Sequence of chain 1.A:
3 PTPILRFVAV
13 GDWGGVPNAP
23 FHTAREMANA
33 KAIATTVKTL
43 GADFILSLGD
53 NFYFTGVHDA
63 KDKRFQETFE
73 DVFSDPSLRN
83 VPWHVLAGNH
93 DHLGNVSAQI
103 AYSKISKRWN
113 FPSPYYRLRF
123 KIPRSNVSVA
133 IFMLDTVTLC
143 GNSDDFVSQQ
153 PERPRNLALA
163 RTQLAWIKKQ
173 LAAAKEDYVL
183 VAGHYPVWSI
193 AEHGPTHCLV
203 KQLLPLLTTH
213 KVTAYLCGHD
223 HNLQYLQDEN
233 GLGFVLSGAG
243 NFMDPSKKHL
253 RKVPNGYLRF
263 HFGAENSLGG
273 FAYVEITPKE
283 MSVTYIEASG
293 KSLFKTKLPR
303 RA

A small-molecule ligand and the protein it binds are described below.
Small molecule (SMILES): CNCc1nn(C)c2ccccc12

Binding-site contacts:
Ligand atom CAL contacts residue DMS1 of chain 1.E at 3.6 Å.
Ligand atom CAM contacts residue PHE148 of chain 1.A at 3.4 Å (hydrophobic).
Ligand atom NAB contacts residue PHE148 of chain 1.A at 4.2 Å.
Ligand atom CAC contacts residue ASP147 of chain 1.A at 3.5 Å.
Ligand atom CAL contacts residue ASP147 of chain 1.A at 3.5 Å.
Ligand atom CAD contacts residue ASP147 of chain 1.A at 4.2 Å.
Ligand atom CAJ contacts residue VAL149 of chain 1.A at 4.0 Å (hydrophobic).
Ligand atom NAE contacts residue PHE148 of chain 1.A at 3.8 Å.
Ligand atom CAM contacts residue ASP147 of chain 1.A at 4.1 Å.
Ligand atom CAL contacts residue VAL149 of chain 1.A at 3.8 Å (hydrophobic).
Ligand atom CAC contacts residue PHE148 of chain 1.A at 3.7 Å (hydrophobic).
Ligand atom CAK contacts residue ASP147 of chain 1.A at 4.5 Å.
Ligand atom CAK contacts residue PGE1 of chain 1.O at 4.2 Å.
Ligand atom CAK contacts residue DMS1 of chain 1.E at 3.8 Å.
Ligand atom CAH contacts residue PHE148 of chain 1.A at 3.9 Å (hydrophobic).
Ligand atom NAF contacts residue PHE148 of chain 1.A at 4.2 Å.
Ligand atom CAI contacts residue GLU154 of chain 1.A at 4.5 Å.
Ligand atom CAJ contacts residue PGE1 of chain 1.O at 3.4 Å.
Ligand atom CAL contacts residue PHE148 of chain 1.A at 3.5 Å (hydrophobic).
Ligand atom CAD contacts residue PHE148 of chain 1.A at 3.5 Å (hydrophobic).
Ligand atom CAK contacts residue PHE148 of chain 1.A at 3.7 Å (hydrophobic).
Ligand atom CAK contacts residue VAL149 of chain 1.A at 3.1 Å (hydrophobic).
Ligand atom CAI contacts residue PGE1 of chain 1.O at 4.1 Å.